Sequence of chain 49.T:
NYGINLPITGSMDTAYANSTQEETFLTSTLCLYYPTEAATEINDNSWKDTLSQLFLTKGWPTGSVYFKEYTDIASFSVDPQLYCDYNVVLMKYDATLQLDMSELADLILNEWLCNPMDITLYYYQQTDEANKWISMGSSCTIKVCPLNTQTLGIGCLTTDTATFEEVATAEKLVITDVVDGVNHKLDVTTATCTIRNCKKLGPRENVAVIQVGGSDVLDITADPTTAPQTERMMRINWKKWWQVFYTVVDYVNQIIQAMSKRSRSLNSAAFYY

Binding-site contacts:
Ligand atom C8 contacts residue ASN19 of chain 49.T at 4.3 Å.
Ligand atom C3 contacts residue ASN19 of chain 49.T at 4.1 Å.
Ligand atom O7 contacts residue ASN19 of chain 49.T at 4.1 Å.
Ligand atom C7 contacts residue ASN19 of chain 49.T at 3.6 Å.
Ligand atom C1 contacts residue ASN19 of chain 49.T at 1.7 Å.
Ligand atom C2 contacts residue ASN19 of chain 49.T at 3.0 Å.
Ligand atom O5 contacts residue ASN19 of chain 49.T at 2.8 Å (h-bond).
Ligand atom N2 contacts residue ASN19 of chain 49.T at 3.1 Å (h-bond).
Ligand atom C5 contacts residue ASN19 of chain 49.T at 3.8 Å.

This small molecule binds to this protein.
Small molecule (SMILES): CC(=O)N[C@H]1[C@H](O[C@H]2[C@H](O)[C@@H](NC(C)=O)CO[C@@H]2CO)O[C@H](CO)[C@@H](O)[C@@H]1O